Sequence of chain 1.B:
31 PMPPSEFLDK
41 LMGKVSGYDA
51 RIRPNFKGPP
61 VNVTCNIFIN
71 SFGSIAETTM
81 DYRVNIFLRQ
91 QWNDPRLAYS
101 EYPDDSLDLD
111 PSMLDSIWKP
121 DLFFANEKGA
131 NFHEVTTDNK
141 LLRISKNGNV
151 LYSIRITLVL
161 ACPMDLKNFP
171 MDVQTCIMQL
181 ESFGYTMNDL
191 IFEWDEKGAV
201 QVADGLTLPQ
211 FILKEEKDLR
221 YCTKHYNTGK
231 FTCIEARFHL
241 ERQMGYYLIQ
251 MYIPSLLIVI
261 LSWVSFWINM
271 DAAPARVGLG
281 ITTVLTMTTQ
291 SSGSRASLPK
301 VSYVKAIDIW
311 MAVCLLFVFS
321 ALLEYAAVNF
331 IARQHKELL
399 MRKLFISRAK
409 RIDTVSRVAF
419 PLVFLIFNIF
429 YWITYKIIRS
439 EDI

Binding-site contacts:
Ligand atom C contacts residue LEU141 of chain 1.B at 4.3 Å (hydrophobic).
Ligand atom CA contacts residue PHE183 of chain 1.E at 3.4 Å (hydrophobic).
Ligand atom CA contacts residue THR228 of chain 1.E at 4.2 Å.
Ligand atom N contacts residue PHE231 of chain 1.E at 3.4 Å.
Ligand atom N contacts residue TYR226 of chain 1.E at 3.5 Å.
Ligand atom C contacts residue ARG89 of chain 1.B at 3.0 Å.
Ligand atom N contacts residue LEU141 of chain 1.B at 4.2 Å.
Ligand atom N contacts residue ARG89 of chain 1.B at 4.4 Å.
Ligand atom OXT contacts residue THR228 of chain 1.E at 4.3 Å.
Ligand atom O contacts residue ARG89 of chain 1.B at 2.7 Å (salt-bridge).
Ligand atom C contacts residue THR228 of chain 1.E at 3.8 Å.
Ligand atom CA contacts residue LEU141 of chain 1.B at 3.5 Å (hydrophobic).
Ligand atom O contacts residue ASN227 of chain 1.E at 4.1 Å.
Ligand atom O contacts residue TYR226 of chain 1.E at 4.1 Å.
Ligand atom CA contacts residue SER153 of chain 1.B at 3.6 Å.
Ligand atom CA contacts residue PHE231 of chain 1.E at 4.3 Å (hydrophobic).
Ligand atom C contacts residue SER153 of chain 1.B at 3.7 Å.
Ligand atom N contacts residue PHE183 of chain 1.E at 3.7 Å.
Ligand atom CA contacts residue ARG89 of chain 1.B at 4.0 Å.
Ligand atom N contacts residue THR228 of chain 1.E at 4.2 Å.
Ligand atom OXT contacts residue ARG89 of chain 1.B at 2.6 Å (salt-bridge).
Ligand atom O contacts residue THR228 of chain 1.E at 3.2 Å.
Ligand atom OXT contacts residue SER153 of chain 1.B at 3.0 Å (h-bond).

This protein binds this small molecule.
Small molecule (SMILES): NCC(=O)O

Sequence of chain 1.E:
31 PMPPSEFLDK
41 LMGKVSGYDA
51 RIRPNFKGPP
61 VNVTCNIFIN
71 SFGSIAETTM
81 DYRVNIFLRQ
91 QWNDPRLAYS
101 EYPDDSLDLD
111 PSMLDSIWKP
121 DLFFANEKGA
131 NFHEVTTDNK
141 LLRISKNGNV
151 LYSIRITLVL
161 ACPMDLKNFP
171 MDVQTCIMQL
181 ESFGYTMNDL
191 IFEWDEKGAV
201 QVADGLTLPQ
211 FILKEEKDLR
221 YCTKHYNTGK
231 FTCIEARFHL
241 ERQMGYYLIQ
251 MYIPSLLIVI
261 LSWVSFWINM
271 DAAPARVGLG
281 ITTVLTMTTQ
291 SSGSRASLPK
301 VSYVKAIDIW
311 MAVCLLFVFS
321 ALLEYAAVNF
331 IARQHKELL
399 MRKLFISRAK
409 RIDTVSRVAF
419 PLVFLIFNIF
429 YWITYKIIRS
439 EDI